Binding-site contacts:
Ligand atom C7 contacts residue ASN94 of chain 1.A at 3.9 Å.
Ligand atom O7 contacts residue GLY90 of chain 1.A at 4.1 Å.
Ligand atom C4 contacts residue ASN94 of chain 1.A at 4.2 Å.
Ligand atom N2 contacts residue ASN94 of chain 1.A at 3.0 Å (h-bond).
Ligand atom O6 contacts residue ASN94 of chain 1.A at 4.5 Å.
Ligand atom C5 contacts residue ASN94 of chain 1.A at 3.6 Å.
Ligand atom C8 contacts residue ASN94 of chain 1.A at 4.4 Å.
Ligand atom C2 contacts residue ASN94 of chain 1.A at 2.5 Å.
Ligand atom O5 contacts residue ASN94 of chain 1.A at 2.3 Å (h-bond).
Ligand atom O7 contacts residue TYR92 of chain 1.A at 3.7 Å.
Ligand atom C1 contacts residue ASN94 of chain 1.A at 1.4 Å.
Ligand atom C3 contacts residue ASN94 of chain 1.A at 3.8 Å.

This small molecule binds to this protein.
Small molecule (SMILES): CC(=O)N[C@@H]1[C@@H](O)[C@H](O)[C@@H](CO)O[C@H]1O

Sequence of chain 1.A:
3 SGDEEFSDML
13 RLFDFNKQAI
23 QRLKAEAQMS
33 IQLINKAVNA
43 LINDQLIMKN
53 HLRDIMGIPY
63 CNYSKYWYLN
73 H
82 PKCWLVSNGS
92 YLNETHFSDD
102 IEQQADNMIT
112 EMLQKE